This protein binds this small molecule.
Small molecule (SMILES): Nc1ncnc2c1ncn2[C@H]1C[C@H](O)[C@@H](COP(=O)(O)O)O1

Sequence of chain 15.A:
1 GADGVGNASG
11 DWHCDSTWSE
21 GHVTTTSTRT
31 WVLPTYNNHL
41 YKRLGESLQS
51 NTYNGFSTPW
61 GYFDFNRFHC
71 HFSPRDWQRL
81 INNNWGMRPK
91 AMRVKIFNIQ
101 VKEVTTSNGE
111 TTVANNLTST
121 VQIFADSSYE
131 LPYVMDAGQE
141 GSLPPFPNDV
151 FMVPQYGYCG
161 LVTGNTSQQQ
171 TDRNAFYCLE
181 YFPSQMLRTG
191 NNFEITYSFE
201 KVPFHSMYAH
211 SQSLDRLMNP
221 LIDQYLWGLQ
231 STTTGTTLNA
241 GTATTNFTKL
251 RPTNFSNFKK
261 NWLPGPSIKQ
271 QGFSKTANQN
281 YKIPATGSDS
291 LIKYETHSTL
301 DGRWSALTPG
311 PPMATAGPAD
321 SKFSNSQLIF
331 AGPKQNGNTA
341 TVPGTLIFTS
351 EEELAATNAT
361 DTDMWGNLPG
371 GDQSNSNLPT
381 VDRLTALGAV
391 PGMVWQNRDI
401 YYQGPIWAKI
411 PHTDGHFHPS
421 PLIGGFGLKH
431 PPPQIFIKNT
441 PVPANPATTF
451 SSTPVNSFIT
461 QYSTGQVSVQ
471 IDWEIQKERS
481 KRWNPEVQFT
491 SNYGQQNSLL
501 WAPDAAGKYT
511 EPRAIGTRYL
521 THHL

Binding-site contacts:
Ligand atom C4 contacts residue PRO419 of chain 15.A at 4.2 Å (hydrophobic).
Ligand atom N6 contacts residue GLY427 of chain 15.A at 2.8 Å (h-bond).
Ligand atom N7 contacts residue PRO419 of chain 15.A at 4.3 Å.
Ligand atom N1 contacts residue VAL202 of chain 15.A at 3.7 Å.
Ligand atom O2P contacts residue HIS416 of chain 15.A at 2.8 Å (h-bond).
Ligand atom C6 contacts residue VAL202 of chain 15.A at 3.9 Å (hydrophobic).
Ligand atom N6 contacts residue VAL202 of chain 15.A at 4.0 Å.
Ligand atom C2 contacts residue GLY427 of chain 15.A at 3.4 Å.
Ligand atom C2' contacts residue PRO203 of chain 15.A at 4.0 Å (hydrophobic).
Ligand atom N1 contacts residue GLY427 of chain 15.A at 2.7 Å (h-bond).
Ligand atom O5' contacts residue PRO419 of chain 15.A at 3.9 Å.
Ligand atom O4' contacts residue PRO419 of chain 15.A at 4.3 Å.
Ligand atom N1 contacts residue PRO419 of chain 15.A at 3.5 Å (h-bond).
Ligand atom N7 contacts residue HIS418 of chain 15.A at 4.4 Å.
Ligand atom C6 contacts residue GLY427 of chain 15.A at 3.7 Å.
Ligand atom C4 contacts residue PRO203 of chain 15.A at 4.2 Å (hydrophobic).
Ligand atom C5 contacts residue SER420 of chain 15.A at 4.3 Å.
Ligand atom O1P contacts residue HIS416 of chain 15.A at 4.2 Å.
Ligand atom C6 contacts residue PRO419 of chain 15.A at 3.2 Å (hydrophobic).
Ligand atom C8 contacts residue PRO203 of chain 15.A at 4.4 Å (hydrophobic).
Ligand atom P contacts residue HIS416 of chain 15.A at 4.0 Å.
Ligand atom N6 contacts residue SER420 of chain 15.A at 4.0 Å.
Ligand atom N3 contacts residue PRO419 of chain 15.A at 4.3 Å.
Ligand atom N9 contacts residue PRO203 of chain 15.A at 4.2 Å.
Ligand atom C1' contacts residue HIS418 of chain 15.A at 4.1 Å.
Ligand atom C5 contacts residue PRO419 of chain 15.A at 3.7 Å (hydrophobic).
Ligand atom N9 contacts residue HIS418 of chain 15.A at 4.3 Å.
Ligand atom N7 contacts residue SER420 of chain 15.A at 3.9 Å.
Ligand atom N6 contacts residue PRO419 of chain 15.A at 3.4 Å (h-bond).
Ligand atom C2 contacts residue PRO419 of chain 15.A at 4.0 Å (hydrophobic).
Ligand atom C6 contacts residue SER420 of chain 15.A at 4.3 Å.
Ligand atom C8 contacts residue HIS418 of chain 15.A at 3.7 Å.
Ligand atom O2P contacts residue PRO419 of chain 15.A at 4.2 Å.
Ligand atom C6 contacts residue PRO203 of chain 15.A at 4.4 Å (hydrophobic).
Ligand atom N3 contacts residue PRO203 of chain 15.A at 4.4 Å.
Ligand atom C5 contacts residue PRO203 of chain 15.A at 4.3 Å (hydrophobic).
Ligand atom O4' contacts residue HIS418 of chain 15.A at 4.1 Å.
Ligand atom C2 contacts residue VAL202 of chain 15.A at 4.3 Å (hydrophobic).
Ligand atom N6 contacts residue PHE426 of chain 15.A at 3.8 Å.
Ligand atom N6 contacts residue GLY425 of chain 15.A at 4.1 Å.